Binding-site contacts:
Ligand atom C3 contacts residue LYS25 of chain 1.CB at 3.7 Å.
Ligand atom C4 contacts residue LYS25 of chain 1.CB at 3.8 Å.
Ligand atom C2M contacts residue LYS25 of chain 1.CB at 3.7 Å.
Ligand atom O4 contacts residue LYS25 of chain 1.CB at 3.5 Å.
Ligand atom C3 contacts residue GLY26 of chain 1.CB at 4.2 Å.

The protein below binds the small molecule below.
Small molecule (SMILES): CN[C@@H]1[C@H](O)[C@H](NC)[C@H]2O[C@@]3(O)C(=O)C[C@@H](C)O[C@H]3O[C@@H]2[C@H]1O

Sequence of chain 1.CB:
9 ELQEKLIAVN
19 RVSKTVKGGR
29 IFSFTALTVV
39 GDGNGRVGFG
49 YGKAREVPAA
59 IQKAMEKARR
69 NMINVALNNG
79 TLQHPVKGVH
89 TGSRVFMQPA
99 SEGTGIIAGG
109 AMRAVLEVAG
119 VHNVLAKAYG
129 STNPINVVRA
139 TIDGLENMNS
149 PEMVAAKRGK